Sequence of chain 1.A:
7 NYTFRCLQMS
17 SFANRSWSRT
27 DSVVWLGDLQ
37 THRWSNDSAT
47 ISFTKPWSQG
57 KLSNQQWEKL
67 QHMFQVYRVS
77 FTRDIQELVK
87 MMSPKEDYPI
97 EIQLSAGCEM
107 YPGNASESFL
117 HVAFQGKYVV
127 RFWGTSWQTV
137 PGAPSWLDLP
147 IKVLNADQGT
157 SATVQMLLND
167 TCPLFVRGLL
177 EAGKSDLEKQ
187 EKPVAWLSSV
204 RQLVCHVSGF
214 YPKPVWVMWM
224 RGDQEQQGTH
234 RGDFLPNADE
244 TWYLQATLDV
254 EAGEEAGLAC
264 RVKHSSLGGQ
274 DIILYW

Binding-site contacts:
Ligand atom O7 contacts residue ASN165 of chain 1.A at 2.9 Å (h-bond).
Ligand atom C6 contacts residue LEU164 of chain 1.A at 3.7 Å (hydrophobic).
Ligand atom C3 contacts residue ASN165 of chain 1.A at 3.8 Å.
Ligand atom O4 contacts residue TRP129 of chain 1.A at 3.8 Å.
Ligand atom O5 contacts residue GLY130 of chain 1.A at 3.2 Å (h-bond).
Ligand atom O3 contacts residue GLN161 of chain 1.A at 3.8 Å.
Ligand atom C4 contacts residue GLY130 of chain 1.A at 4.1 Å.
Ligand atom O3 contacts residue THR131 of chain 1.A at 3.7 Å.
Ligand atom O3 contacts residue SER114 of chain 1.A at 3.0 Å (h-bond).
Ligand atom C7 contacts residue GLY130 of chain 1.A at 3.7 Å.
Ligand atom C8 contacts residue GLN161 of chain 1.A at 3.3 Å.
Ligand atom O7 contacts residue GLY130 of chain 1.A at 3.2 Å.
Ligand atom C5 contacts residue ASN165 of chain 1.A at 3.6 Å.
Ligand atom C5 contacts residue ASN165 of chain 1.A at 3.7 Å.
Ligand atom O4 contacts residue SER114 of chain 1.A at 2.9 Å (h-bond).
Ligand atom C6 contacts residue PHE128 of chain 1.A at 3.9 Å (hydrophobic).
Ligand atom C3 contacts residue GLN161 of chain 1.A at 3.7 Å.
Ligand atom C2 contacts residue GLN161 of chain 1.A at 3.8 Å.
Ligand atom O4 contacts residue GLY130 of chain 1.A at 3.7 Å.
Ligand atom C1 contacts residue ASN165 of chain 1.A at 1.4 Å.
Ligand atom C4 contacts residue SER114 of chain 1.A at 3.7 Å.
Ligand atom O4 contacts residue THR131 of chain 1.A at 4.1 Å.
Ligand atom C6 contacts residue ASN165 of chain 1.A at 4.1 Å.
Ligand atom C7 contacts residue GLN161 of chain 1.A at 3.6 Å.
Ligand atom C5 contacts residue GLY130 of chain 1.A at 3.9 Å.
Ligand atom C3 contacts residue SER114 of chain 1.A at 4.1 Å.
Ligand atom C3 contacts residue GLY130 of chain 1.A at 4.0 Å.
Ligand atom O5 contacts residue THR131 of chain 1.A at 3.9 Å.
Ligand atom C3 contacts residue THR131 of chain 1.A at 3.9 Å.
Ligand atom C4 contacts residue ASN165 of chain 1.A at 4.1 Å.
Ligand atom N2 contacts residue GLN161 of chain 1.A at 2.8 Å (h-bond).
Ligand atom C5 contacts residue GLY130 of chain 1.A at 3.7 Å.
Ligand atom C6 contacts residue GLY130 of chain 1.A at 3.5 Å.
Ligand atom C6 contacts residue GLY130 of chain 1.A at 4.2 Å.
Ligand atom O3 contacts residue GLU113 of chain 1.A at 3.9 Å.
Ligand atom O5 contacts residue ASN165 of chain 1.A at 2.4 Å (h-bond).
Ligand atom C8 contacts residue TRP129 of chain 1.A at 4.0 Å (hydrophobic).
Ligand atom C7 contacts residue ASN165 of chain 1.A at 3.1 Å.
Ligand atom N2 contacts residue ASN165 of chain 1.A at 3.0 Å (h-bond).
Ligand atom C2 contacts residue ASN165 of chain 1.A at 2.5 Å.

A protein and the small-molecule ligand that binds it are described below.
Small molecule (SMILES): CC(=O)N[C@H]1[C@H](O[C@H]2[C@H](O)[C@@H](NC(C)=O)CO[C@@H]2CO[C@@H]2O[C@@H](C)[C@@H](O)[C@@H](O)[C@@H]2O)O[C@H](CO)[C@@H](O[C@@H]2O[C@H](CO)[C@@H](O)[C@H](O[C@H]3O[C@H](CO)[C@@H](O)[C@H](O)[C@@H]3O)[C@@H]2O)[C@@H]1O